Sequence of chain 1.A:
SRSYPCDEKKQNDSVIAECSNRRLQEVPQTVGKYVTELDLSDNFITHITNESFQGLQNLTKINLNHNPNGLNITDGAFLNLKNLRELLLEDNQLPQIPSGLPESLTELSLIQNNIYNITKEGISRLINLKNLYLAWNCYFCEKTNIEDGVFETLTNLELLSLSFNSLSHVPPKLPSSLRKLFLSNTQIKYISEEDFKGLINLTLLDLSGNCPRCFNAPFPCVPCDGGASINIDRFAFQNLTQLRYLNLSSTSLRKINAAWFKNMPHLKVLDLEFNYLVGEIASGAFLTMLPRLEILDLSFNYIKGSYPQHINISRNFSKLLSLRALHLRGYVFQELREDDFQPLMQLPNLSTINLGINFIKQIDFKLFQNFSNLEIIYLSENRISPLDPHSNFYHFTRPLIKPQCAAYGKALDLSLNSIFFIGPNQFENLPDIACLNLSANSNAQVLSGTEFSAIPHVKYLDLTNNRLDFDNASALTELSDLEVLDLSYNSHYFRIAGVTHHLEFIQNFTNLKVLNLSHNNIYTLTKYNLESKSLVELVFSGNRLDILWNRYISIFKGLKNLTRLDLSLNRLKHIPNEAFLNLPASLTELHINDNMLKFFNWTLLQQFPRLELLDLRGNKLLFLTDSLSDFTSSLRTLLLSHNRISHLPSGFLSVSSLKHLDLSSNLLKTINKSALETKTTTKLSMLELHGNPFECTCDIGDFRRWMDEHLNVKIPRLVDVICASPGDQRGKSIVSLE

Binding-site contacts:
Ligand atom O5 contacts residue SER463 of chain 1.A at 3.1 Å (h-bond).
Ligand atom C5 contacts residue SER487 of chain 1.A at 3.9 Å.
Ligand atom O7 contacts residue ILE449 of chain 1.A at 3.4 Å.
Ligand atom O6 contacts residue SER400 of chain 1.A at 3.8 Å.
Ligand atom C6 contacts residue LEU464 of chain 1.A at 4.1 Å (hydrophobic).
Ligand atom O7 contacts residue ASP461 of chain 1.A at 4.5 Å.
Ligand atom C1 contacts residue SER487 of chain 1.A at 3.9 Å.
Ligand atom C1 contacts residue SER463 of chain 1.A at 4.2 Å.
Ligand atom C7 contacts residue LYS450 of chain 1.A at 3.9 Å.
Ligand atom O5 contacts residue ASN485 of chain 1.A at 2.3 Å (h-bond).
Ligand atom O7 contacts residue LYS450 of chain 1.A at 3.0 Å (salt-bridge).
Ligand atom O6 contacts residue LEU464 of chain 1.A at 4.0 Å.
Ligand atom N2 contacts residue ASN485 of chain 1.A at 2.9 Å (h-bond).
Ligand atom C1 contacts residue ASN485 of chain 1.A at 1.4 Å.
Ligand atom C8 contacts residue CYS453 of chain 1.A at 4.0 Å (hydrophobic).
Ligand atom N2 contacts residue ASP510 of chain 1.A at 3.3 Å (salt-bridge).
Ligand atom C1 contacts residue ASP510 of chain 1.A at 4.4 Å.
Ligand atom C8 contacts residue ASP510 of chain 1.A at 3.6 Å.
Ligand atom C2 contacts residue ASP461 of chain 1.A at 4.3 Å.
Ligand atom C8 contacts residue ASN485 of chain 1.A at 4.3 Å.
Ligand atom C6 contacts residue SER463 of chain 1.A at 3.4 Å.
Ligand atom O5 contacts residue ASP461 of chain 1.A at 4.0 Å.
Ligand atom C4 contacts residue ASN485 of chain 1.A at 4.2 Å.
Ligand atom C2 contacts residue ASN485 of chain 1.A at 2.4 Å.
Ligand atom C3 contacts residue ASN485 of chain 1.A at 3.8 Å.
Ligand atom C8 contacts residue ILE449 of chain 1.A at 4.4 Å (hydrophobic).
Ligand atom C1 contacts residue ASP461 of chain 1.A at 4.0 Å.
Ligand atom O5 contacts residue SER487 of chain 1.A at 3.8 Å.
Ligand atom C7 contacts residue ASN485 of chain 1.A at 3.4 Å.
Ligand atom C7 contacts residue ILE449 of chain 1.A at 4.0 Å (hydrophobic).
Ligand atom C8 contacts residue LEU464 of chain 1.A at 4.3 Å (hydrophobic).
Ligand atom C5 contacts residue SER463 of chain 1.A at 3.9 Å.
Ligand atom C2 contacts residue ASP510 of chain 1.A at 4.3 Å.
Ligand atom C8 contacts residue TYR508 of chain 1.A at 3.7 Å (hydrophobic).
Ligand atom C8 contacts residue LYS450 of chain 1.A at 3.8 Å.
Ligand atom O6 contacts residue SER463 of chain 1.A at 3.2 Å (h-bond).
Ligand atom C7 contacts residue ASP510 of chain 1.A at 4.0 Å.
Ligand atom C5 contacts residue ASN485 of chain 1.A at 3.6 Å.
Ligand atom C6 contacts residue SER487 of chain 1.A at 4.5 Å.
Ligand atom O7 contacts residue ASN485 of chain 1.A at 3.8 Å.

This protein binds this small molecule.
Small molecule (SMILES): CC(=O)N[C@H]1[C@H](O[C@H]2[C@H](O)[C@@H](NC(C)=O)CO[C@@H]2CO)O[C@H](CO)[C@@H](O[C@@H]2O[C@H](CO)[C@@H](O)[C@H](O)[C@@H]2O)[C@@H]1O